Sequence of chain 1.B:
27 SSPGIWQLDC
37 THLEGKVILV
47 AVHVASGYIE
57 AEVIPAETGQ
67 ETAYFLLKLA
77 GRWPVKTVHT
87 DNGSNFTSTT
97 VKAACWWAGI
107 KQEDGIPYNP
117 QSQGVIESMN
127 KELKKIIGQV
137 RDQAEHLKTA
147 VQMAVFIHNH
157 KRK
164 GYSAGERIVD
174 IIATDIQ

Binding-site contacts:
Ligand atom CD1 contacts residue TRP102 of chain 1.A at 4.0 Å (hydrophobic).
Ligand atom C contacts residue GLN139 of chain 1.B at 3.7 Å.
Ligand atom CD1 contacts residue ALA99 of chain 1.A at 4.0 Å (hydrophobic).
Ligand atom CB contacts residue MET149 of chain 1.B at 3.9 Å (hydrophobic).
Ligand atom CB contacts residue GLN139 of chain 1.B at 3.7 Å.
Ligand atom CG contacts residue HIS142 of chain 1.B at 3.9 Å.
Ligand atom CB contacts residue THR145 of chain 1.B at 3.6 Å.
Ligand atom OD1 contacts residue HIS142 of chain 1.B at 2.9 Å (h-bond).
Ligand atom CG contacts residue GLU141 of chain 1.B at 3.7 Å.
Ligand atom CD contacts residue GLN139 of chain 1.B at 4.0 Å.
Ligand atom CG contacts residue GLU141 of chain 1.B at 3.3 Å.
Ligand atom CB contacts residue GLN139 of chain 1.B at 3.6 Å.
Ligand atom CG2 contacts residue MET149 of chain 1.B at 3.5 Å (hydrophobic).
Ligand atom O contacts residue THR96 of chain 1.A at 3.8 Å.
Ligand atom OD2 contacts residue ALA140 of chain 1.B at 3.4 Å.
Ligand atom OD1 contacts residue THR145 of chain 1.B at 3.1 Å (h-bond).
Ligand atom CD contacts residue ALA140 of chain 1.B at 3.9 Å (hydrophobic).
Ligand atom CD contacts residue ASP138 of chain 1.B at 3.4 Å.
Ligand atom OD1 contacts residue GLU141 of chain 1.B at 3.2 Å (salt-bridge).
Ligand atom CD1 contacts residue THR95 of chain 1.A at 3.7 Å.
Ligand atom CE contacts residue ASP138 of chain 1.B at 3.7 Å.
Ligand atom CG contacts residue ALA140 of chain 1.B at 4.1 Å (hydrophobic).
Ligand atom CG contacts residue GLU141 of chain 1.B at 3.4 Å.
Ligand atom O contacts residue GLN66 of chain 1.A at 2.9 Å (h-bond).
Ligand atom OD1 contacts residue ALA140 of chain 1.B at 4.0 Å.
Ligand atom CB contacts residue GLU141 of chain 1.B at 3.7 Å.
Ligand atom CD contacts residue GLU141 of chain 1.B at 4.0 Å.
Ligand atom CD1 contacts residue THR96 of chain 1.A at 3.7 Å.
Ligand atom CG2 contacts residue THR145 of chain 1.B at 3.8 Å.
Ligand atom ND2 contacts residue GLU141 of chain 1.B at 2.8 Å (salt-bridge).
Ligand atom NZ contacts residue ASP138 of chain 1.B at 3.0 Å (salt-bridge).
Ligand atom C contacts residue GLN66 of chain 1.A at 4.0 Å.
Ligand atom N contacts residue GLN139 of chain 1.B at 2.9 Å (h-bond).
Ligand atom CA contacts residue GLN139 of chain 1.B at 3.5 Å.
Ligand atom CG contacts residue THR96 of chain 1.A at 4.0 Å.
Ligand atom CB contacts residue GLU141 of chain 1.B at 3.1 Å.
Ligand atom CD1 contacts residue TRP103 of chain 1.A at 4.0 Å (hydrophobic).
Ligand atom OD2 contacts residue GLU141 of chain 1.B at 2.6 Å (salt-bridge).
Ligand atom CG contacts residue THR145 of chain 1.B at 3.7 Å.
Ligand atom CA contacts residue GLN139 of chain 1.B at 3.8 Å.

Sequence of chain 1.A:
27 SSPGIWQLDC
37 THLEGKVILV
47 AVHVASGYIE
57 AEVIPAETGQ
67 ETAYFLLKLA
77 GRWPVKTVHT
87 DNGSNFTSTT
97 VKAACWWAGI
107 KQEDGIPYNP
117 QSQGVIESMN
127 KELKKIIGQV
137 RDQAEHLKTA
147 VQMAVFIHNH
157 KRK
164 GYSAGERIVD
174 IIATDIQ

A small-molecule ligand and the protein it binds are described below.
Small molecule (SMILES): CC[C@H](C)[C@@H]1NC(=O)[C@H](CCCCN)NC(=O)[C@H](CC(C)C)NC(=O)[C@H](C)NC(=O)[C@H](CC(=O)O)NC(=O)[C@H](CC(C)C)NC(=O)[C@H](CC(N)=O)NC(=O)[C@H](CC(=O)O)NC1=O